A small-molecule ligand and the protein it binds are described below.
Small molecule (SMILES): COc1ccc(-c2cc(N)[nH]n2)cc1

Sequence of chain 1.A:
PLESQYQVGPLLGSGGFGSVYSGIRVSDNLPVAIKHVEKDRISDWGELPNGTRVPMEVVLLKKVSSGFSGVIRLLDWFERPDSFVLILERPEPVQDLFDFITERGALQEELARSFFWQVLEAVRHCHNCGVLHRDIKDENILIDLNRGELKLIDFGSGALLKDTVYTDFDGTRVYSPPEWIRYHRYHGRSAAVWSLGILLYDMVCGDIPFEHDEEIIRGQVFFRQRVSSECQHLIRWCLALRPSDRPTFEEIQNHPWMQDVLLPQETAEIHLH

Binding-site contacts:
Ligand atom C10 contacts residue LEU91 of chain 1.A at 3.9 Å (hydrophobic).
Ligand atom C4 contacts residue ALA36 of chain 1.A at 3.9 Å (hydrophobic).
Ligand atom C10 contacts residue ASP157 of chain 1.A at 3.4 Å.
Ligand atom C1 contacts residue VAL97 of chain 1.A at 4.0 Å (hydrophobic).
Ligand atom C2 contacts residue ALA36 of chain 1.A at 4.2 Å (hydrophobic).
Ligand atom C8 contacts residue LEU91 of chain 1.A at 3.9 Å (hydrophobic).
Ligand atom C10 contacts residue LYS38 of chain 1.A at 4.2 Å.
Ligand atom N2 contacts residue LYS38 of chain 1.A at 4.1 Å.
Ligand atom C10 contacts residue ILE156 of chain 1.A at 3.9 Å (hydrophobic).
Ligand atom C4 contacts residue GLU92 of chain 1.A at 4.0 Å.
Ligand atom C9 contacts residue ILE75 of chain 1.A at 3.7 Å (hydrophobic).
Ligand atom N1 contacts residue ILE156 of chain 1.A at 4.2 Å.
Ligand atom N3 contacts residue LEU91 of chain 1.A at 4.1 Å.
Ligand atom C1 contacts residue LEU15 of chain 1.A at 3.6 Å (hydrophobic).
Ligand atom C4 contacts residue LEU145 of chain 1.A at 4.2 Å (hydrophobic).
Ligand atom C9 contacts residue LEU91 of chain 1.A at 3.7 Å (hydrophobic).
Ligand atom C9 contacts residue ASP157 of chain 1.A at 4.3 Å.
Ligand atom O contacts residue LEU145 of chain 1.A at 3.9 Å.
Ligand atom N1 contacts residue LEU91 of chain 1.A at 4.2 Å.
Ligand atom C3 contacts residue GLU92 of chain 1.A at 3.8 Å.
Ligand atom O contacts residue ARG93 of chain 1.A at 4.2 Å.
Ligand atom C7 contacts residue LEU145 of chain 1.A at 4.2 Å (hydrophobic).
Ligand atom N2 contacts residue ILE156 of chain 1.A at 4.2 Å.
Ligand atom C5 contacts residue ILE156 of chain 1.A at 4.1 Å (hydrophobic).
Ligand atom C2 contacts residue LEU145 of chain 1.A at 3.7 Å (hydrophobic).
Ligand atom N3 contacts residue ASP157 of chain 1.A at 3.2 Å (salt-bridge).
Ligand atom C6 contacts residue ILE156 of chain 1.A at 4.1 Å (hydrophobic).
Ligand atom N3 contacts residue LEU64 of chain 1.A at 4.2 Å.
Ligand atom N3 contacts residue ILE156 of chain 1.A at 4.1 Å.
Ligand atom N1 contacts residue LYS38 of chain 1.A at 3.2 Å (salt-bridge).
Ligand atom C4 contacts residue ILE75 of chain 1.A at 4.1 Å (hydrophobic).
Ligand atom C3 contacts residue ALA36 of chain 1.A at 3.6 Å (hydrophobic).
Ligand atom N2 contacts residue LEU91 of chain 1.A at 4.2 Å.
Ligand atom C8 contacts residue ILE156 of chain 1.A at 3.9 Å (hydrophobic).
Ligand atom N1 contacts residue ASP157 of chain 1.A at 3.5 Å (salt-bridge).
Ligand atom C3 contacts residue LEU145 of chain 1.A at 3.8 Å (hydrophobic).
Ligand atom N3 contacts residue GLU60 of chain 1.A at 4.0 Å.
Ligand atom C6 contacts residue VAL23 of chain 1.A at 4.2 Å (hydrophobic).
Ligand atom C9 contacts residue ILE156 of chain 1.A at 3.6 Å (hydrophobic).
Ligand atom O contacts residue LEU15 of chain 1.A at 4.0 Å.